The protein below binds the small molecule below.
Small molecule (SMILES): Cc1cn([C@H]2CC[C@@H](CO[P](=O)(O)O[P](=O)(O)OP(=O)(O)O)O2)c(=O)[nH]c1=O

Binding-site contacts:
Ligand atom O2B contacts residue ALA470 of chain 1.C at 3.3 Å (h-bond).
Ligand atom O1A contacts residue LYS516 of chain 1.C at 2.7 Å (salt-bridge).
Ligand atom PB contacts residue GLY472 of chain 1.C at 3.6 Å.
Ligand atom PG contacts residue MG1 of chain 1.E at 3.1 Å.
Ligand atom O1B contacts residue HIS500 of chain 1.C at 2.7 Å (h-bond).
Ligand atom PB contacts residue MG1 of chain 1.E at 3.2 Å.
Ligand atom PA contacts residue LYS516 of chain 1.C at 3.6 Å.
Ligand atom O2B contacts residue MG1 of chain 1.E at 2.1 Å.
Ligand atom O2G contacts residue ARG512 of chain 1.C at 3.2 Å (salt-bridge).
Ligand atom O2A contacts residue MG1 of chain 1.E at 2.3 Å.
Ligand atom O2A contacts residue ASP648 of chain 1.C at 2.9 Å (salt-bridge).
Ligand atom C1' contacts residue GLU474 of chain 1.C at 3.7 Å.
Ligand atom O1B contacts residue GLY472 of chain 1.C at 3.0 Å.
Ligand atom O1G contacts residue ASP469 of chain 1.C at 2.9 Å (salt-bridge).
Ligand atom O3B contacts residue HIS500 of chain 1.C at 3.3 Å (h-bond).
Ligand atom O3G contacts residue LYS516 of chain 1.C at 3.1 Å (salt-bridge).
Ligand atom O2A contacts residue MG1 of chain 1.F at 2.3 Å.
Ligand atom C4' contacts residue GLU474 of chain 1.C at 3.6 Å.
Ligand atom O2B contacts residue ASP648 of chain 1.C at 3.1 Å (salt-bridge).
Ligand atom PA contacts residue MG1 of chain 1.E at 3.6 Å.
Ligand atom C2' contacts residue GLU474 of chain 1.C at 3.1 Å.
Ligand atom PB contacts residue HIS500 of chain 1.C at 3.6 Å.
Ligand atom PG contacts residue ARG512 of chain 1.C at 3.8 Å.
Ligand atom C1' contacts residue ARG423 of chain 1.C at 3.6 Å.
Ligand atom O1G contacts residue ALA470 of chain 1.C at 3.4 Å (h-bond).
Ligand atom O2B contacts residue LEU473 of chain 1.C at 3.5 Å (h-bond).
Ligand atom C4' contacts residue ARG423 of chain 1.C at 3.7 Å.
Ligand atom C3' contacts residue TYR520 of chain 1.C at 3.4 Å (hydrophobic).
Ligand atom O3B contacts residue MG1 of chain 1.E at 3.5 Å.
Ligand atom O3B contacts residue LYS516 of chain 1.C at 3.3 Å.
Ligand atom C5' contacts residue ASP648 of chain 1.C at 3.7 Å.
Ligand atom O2G contacts residue GLY472 of chain 1.C at 3.0 Å (h-bond).
Ligand atom O1B contacts residue TYR520 of chain 1.C at 2.6 Å (h-bond).
Ligand atom O3G contacts residue ARG512 of chain 1.C at 3.1 Å (salt-bridge).
Ligand atom O1G contacts residue MG1 of chain 1.E at 1.9 Å.
Ligand atom O2B contacts residue GLY472 of chain 1.C at 3.4 Å (h-bond).
Ligand atom O3A contacts residue LYS516 of chain 1.C at 3.4 Å.
Ligand atom PA contacts residue MG1 of chain 1.F at 3.5 Å.
Ligand atom O4' contacts residue ARG423 of chain 1.C at 3.0 Å (salt-bridge).
Ligand atom C2' contacts residue TYR520 of chain 1.C at 3.6 Å (hydrophobic).

Sequence of chain 1.C:
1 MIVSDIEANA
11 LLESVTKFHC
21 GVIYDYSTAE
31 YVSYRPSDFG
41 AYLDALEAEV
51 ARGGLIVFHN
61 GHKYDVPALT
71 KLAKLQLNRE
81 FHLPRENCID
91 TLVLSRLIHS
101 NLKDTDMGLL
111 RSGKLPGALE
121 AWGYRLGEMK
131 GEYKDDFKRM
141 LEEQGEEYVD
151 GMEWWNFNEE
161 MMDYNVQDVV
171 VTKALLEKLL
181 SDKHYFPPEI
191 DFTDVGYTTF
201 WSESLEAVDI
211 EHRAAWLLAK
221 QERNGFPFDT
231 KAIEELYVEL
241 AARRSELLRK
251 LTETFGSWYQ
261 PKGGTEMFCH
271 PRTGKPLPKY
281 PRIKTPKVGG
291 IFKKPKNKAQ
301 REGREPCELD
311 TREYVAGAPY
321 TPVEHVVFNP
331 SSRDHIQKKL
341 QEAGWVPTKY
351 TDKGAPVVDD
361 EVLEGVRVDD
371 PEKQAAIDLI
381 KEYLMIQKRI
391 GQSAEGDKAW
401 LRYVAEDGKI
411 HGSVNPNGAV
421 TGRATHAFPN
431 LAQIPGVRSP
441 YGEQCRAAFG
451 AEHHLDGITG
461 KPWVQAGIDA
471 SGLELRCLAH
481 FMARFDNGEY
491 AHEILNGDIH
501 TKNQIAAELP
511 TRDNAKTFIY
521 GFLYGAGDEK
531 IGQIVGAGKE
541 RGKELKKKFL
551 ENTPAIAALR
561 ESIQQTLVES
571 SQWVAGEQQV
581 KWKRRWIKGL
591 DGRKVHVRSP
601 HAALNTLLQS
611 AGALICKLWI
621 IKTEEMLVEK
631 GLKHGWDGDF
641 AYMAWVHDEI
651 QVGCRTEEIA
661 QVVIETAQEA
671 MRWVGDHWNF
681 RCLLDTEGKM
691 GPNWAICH